Sequence of chain 1.C:
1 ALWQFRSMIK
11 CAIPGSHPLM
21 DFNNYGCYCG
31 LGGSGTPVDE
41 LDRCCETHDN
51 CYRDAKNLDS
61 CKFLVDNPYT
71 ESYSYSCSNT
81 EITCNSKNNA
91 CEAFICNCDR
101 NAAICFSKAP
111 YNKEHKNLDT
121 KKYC

Binding-site contacts:
Ligand atom O1 contacts residue THR120 of chain 1.C at 3.7 Å.
Ligand atom O4 contacts residue LEU31 of chain 1.C at 3.1 Å (h-bond).
Ligand atom C2 contacts residue THR120 of chain 1.C at 3.2 Å.
Ligand atom O3 contacts residue LEU31 of chain 1.C at 2.8 Å (h-bond).
Ligand atom C1 contacts residue ASN24 of chain 1.C at 4.2 Å.
Ligand atom O4 contacts residue GLY32 of chain 1.C at 4.2 Å.
Ligand atom O3 contacts residue ASN24 of chain 1.C at 3.2 Å (h-bond).
Ligand atom C2 contacts residue LEU118 of chain 1.C at 4.0 Å (hydrophobic).
Ligand atom O4 contacts residue THR120 of chain 1.C at 4.0 Å.
Ligand atom C5 contacts residue LEU118 of chain 1.C at 4.2 Å (hydrophobic).
Ligand atom C1 contacts residue THR120 of chain 1.C at 3.3 Å.
Ligand atom O4 contacts residue GLY33 of chain 1.C at 4.4 Å.
Ligand atom O4 contacts residue CYS27 of chain 1.C at 4.0 Å.
Ligand atom O2 contacts residue GLY32 of chain 1.C at 3.9 Å.
Ligand atom S contacts residue LEU31 of chain 1.C at 2.9 Å (h-bond).
Ligand atom O3 contacts residue GLY30 of chain 1.C at 3.9 Å.
Ligand atom O2 contacts residue LEU31 of chain 1.C at 2.6 Å (h-bond).

A small-molecule ligand and the protein it binds are described below.
Small molecule (SMILES): CCCCCCCCOS(=O)(=O)[O-]